Sequence of chain 1.H:
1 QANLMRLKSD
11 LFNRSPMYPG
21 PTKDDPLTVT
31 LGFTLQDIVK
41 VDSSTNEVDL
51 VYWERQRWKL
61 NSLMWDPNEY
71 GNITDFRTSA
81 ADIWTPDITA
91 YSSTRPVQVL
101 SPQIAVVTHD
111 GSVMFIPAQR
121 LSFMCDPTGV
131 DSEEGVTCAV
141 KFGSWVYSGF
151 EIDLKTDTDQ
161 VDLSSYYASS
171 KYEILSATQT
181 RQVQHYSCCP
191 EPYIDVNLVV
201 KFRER

Binding-site contacts:
Ligand atom N15 contacts residue CYS188 of chain 1.G at 3.7 Å.
Ligand atom C21 contacts residue ARG55 of chain 1.H at 3.6 Å.
Ligand atom C09 contacts residue TRP145 of chain 1.G at 3.9 Å (hydrophobic).
Ligand atom C12 contacts residue ILE116 of chain 1.H at 3.3 Å (hydrophobic).
Ligand atom C12 contacts residue CYS189 of chain 1.G at 3.7 Å (hydrophobic).
Ligand atom C23 contacts residue CYS188 of chain 1.G at 3.7 Å (hydrophobic).
Ligand atom C01 contacts residue SER144 of chain 1.G at 3.5 Å.
Ligand atom C23 contacts residue ILE116 of chain 1.H at 3.9 Å (hydrophobic).
Ligand atom C17 contacts residue THR34 of chain 1.H at 3.3 Å.
Ligand atom C03 contacts residue TRP145 of chain 1.G at 3.5 Å (hydrophobic).
Ligand atom C08 contacts residue TRP145 of chain 1.G at 3.5 Å (hydrophobic).
Ligand atom C23 contacts residue ARG55 of chain 1.H at 3.9 Å.
Ligand atom O13 contacts residue CYS189 of chain 1.G at 3.6 Å (h-bond).
Ligand atom C12 contacts residue CYS188 of chain 1.G at 4.0 Å (hydrophobic).
Ligand atom C18 contacts residue ARG55 of chain 1.H at 3.9 Å.
Ligand atom C05 contacts residue TRP53 of chain 1.H at 3.7 Å (hydrophobic).
Ligand atom C10 contacts residue TRP145 of chain 1.G at 3.7 Å (hydrophobic).
Ligand atom C19 contacts residue ARG55 of chain 1.H at 3.7 Å.
Ligand atom C06 contacts residue TRP145 of chain 1.G at 3.8 Å (hydrophobic).
Ligand atom C04 contacts residue TYR193 of chain 1.G at 3.7 Å (hydrophobic).
Ligand atom C03 contacts residue TYR193 of chain 1.G at 3.6 Å (hydrophobic).
Ligand atom C04 contacts residue TYR186 of chain 1.G at 3.9 Å (hydrophobic).
Ligand atom C20 contacts residue ARG55 of chain 1.H at 3.6 Å.
Ligand atom C17 contacts residue ASP162 of chain 1.H at 3.3 Å.
Ligand atom C14 contacts residue CYS189 of chain 1.G at 3.9 Å (hydrophobic).
Ligand atom N11 contacts residue ILE116 of chain 1.H at 3.8 Å.
Ligand atom N02 contacts residue TRP145 of chain 1.G at 2.6 Å (h-bond).
Ligand atom C19 contacts residue CYS188 of chain 1.G at 3.8 Å (hydrophobic).
Ligand atom C14 contacts residue CYS188 of chain 1.G at 3.5 Å (hydrophobic).
Ligand atom C18 contacts residue CYS188 of chain 1.G at 3.4 Å (hydrophobic).
Ligand atom C23 contacts residue CYS189 of chain 1.G at 4.0 Å (hydrophobic).
Ligand atom C06 contacts residue TRP53 of chain 1.H at 3.6 Å (hydrophobic).
Ligand atom C14 contacts residue ILE116 of chain 1.H at 3.5 Å (hydrophobic).
Ligand atom C22 contacts residue ARG55 of chain 1.H at 3.8 Å.
Ligand atom C01 contacts residue TYR91 of chain 1.G at 3.2 Å (hydrophobic).
Ligand atom C07 contacts residue TRP145 of chain 1.G at 3.2 Å (hydrophobic).
Ligand atom O13 contacts residue ILE116 of chain 1.H at 3.3 Å.
Ligand atom C10 contacts residue TYR193 of chain 1.G at 3.7 Å (hydrophobic).
Ligand atom N16 contacts residue CYS188 of chain 1.G at 3.6 Å.
Ligand atom C01 contacts residue TRP145 of chain 1.G at 3.1 Å (hydrophobic).

The small molecule below binds the protein below.
Small molecule (SMILES): CN1[C@@H]2CCC[C@H]1CC(NC(=O)c1nn(C)c3ccccc13)C2

Sequence of chain 1.G:
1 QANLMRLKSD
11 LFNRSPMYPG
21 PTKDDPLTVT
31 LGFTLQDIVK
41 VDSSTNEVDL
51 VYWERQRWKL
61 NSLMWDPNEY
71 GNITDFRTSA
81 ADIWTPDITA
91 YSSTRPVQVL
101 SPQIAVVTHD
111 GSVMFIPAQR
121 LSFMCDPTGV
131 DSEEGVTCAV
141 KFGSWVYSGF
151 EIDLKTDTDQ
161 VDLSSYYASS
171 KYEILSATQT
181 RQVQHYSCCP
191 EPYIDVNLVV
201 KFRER